Sequence of chain 1.C:
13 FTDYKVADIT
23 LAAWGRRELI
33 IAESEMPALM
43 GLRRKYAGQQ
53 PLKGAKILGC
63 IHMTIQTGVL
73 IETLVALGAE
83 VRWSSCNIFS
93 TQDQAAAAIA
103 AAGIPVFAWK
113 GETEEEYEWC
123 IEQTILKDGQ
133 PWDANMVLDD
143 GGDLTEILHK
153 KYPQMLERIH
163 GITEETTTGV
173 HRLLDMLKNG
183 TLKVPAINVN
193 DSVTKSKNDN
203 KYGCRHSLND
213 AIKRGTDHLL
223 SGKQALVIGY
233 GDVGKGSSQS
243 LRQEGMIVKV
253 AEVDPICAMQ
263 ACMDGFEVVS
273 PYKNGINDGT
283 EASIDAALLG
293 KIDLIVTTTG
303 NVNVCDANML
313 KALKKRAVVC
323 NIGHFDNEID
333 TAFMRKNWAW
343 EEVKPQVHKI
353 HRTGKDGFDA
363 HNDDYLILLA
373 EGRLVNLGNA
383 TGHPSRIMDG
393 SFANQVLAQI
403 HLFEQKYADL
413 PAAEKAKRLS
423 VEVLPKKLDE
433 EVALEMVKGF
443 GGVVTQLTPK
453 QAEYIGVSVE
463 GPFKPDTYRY

This small molecule binds to this protein.
Small molecule (SMILES): Oc1ccc(-c2ccccn2)cc1

Binding-site contacts:
Ligand atom C11 contacts residue TYR48 of chain 1.C at 3.4 Å (hydrophobic).
Ligand atom C10 contacts residue TYR48 of chain 1.C at 3.0 Å (hydrophobic).
Ligand atom C07 contacts residue HIS403 of chain 1.C at 3.6 Å.
Ligand atom O01 contacts residue PRO427 of chain 1.C at 3.9 Å.
Ligand atom C02 contacts residue HIS403 of chain 1.C at 3.3 Å.
Ligand atom O01 contacts residue HIS403 of chain 1.C at 3.3 Å (h-bond).
Ligand atom C06 contacts residue HIS403 of chain 1.C at 4.3 Å.
Ligand atom C03 contacts residue LEU430 of chain 1.C at 3.4 Å (hydrophobic).
Ligand atom C11 contacts residue GLU406 of chain 1.C at 4.3 Å.
Ligand atom N13 contacts residue ILE402 of chain 1.C at 3.4 Å.
Ligand atom O01 contacts residue LEU430 of chain 1.C at 3.5 Å.
Ligand atom C12 contacts residue GLU406 of chain 1.C at 3.2 Å.
Ligand atom C09 contacts residue ILE402 of chain 1.C at 3.4 Å (hydrophobic).
Ligand atom C03 contacts residue HIS403 of chain 1.C at 3.6 Å.
Ligand atom C05 contacts residue ILE402 of chain 1.C at 4.0 Å (hydrophobic).
Ligand atom C11 contacts residue PRO53 of chain 1.C at 4.0 Å (hydrophobic).
Ligand atom C04 contacts residue ILE402 of chain 1.C at 4.2 Å (hydrophobic).
Ligand atom C09 contacts residue TYR48 of chain 1.C at 3.6 Å (hydrophobic).
Ligand atom C08 contacts residue ILE402 of chain 1.C at 3.3 Å (hydrophobic).
Ligand atom C12 contacts residue ILE402 of chain 1.C at 3.5 Å (hydrophobic).
Ligand atom C11 contacts residue GLN51 of chain 1.C at 3.0 Å.
Ligand atom C04 contacts residue LEU399 of chain 1.C at 3.6 Å (hydrophobic).
Ligand atom C09 contacts residue LEU399 of chain 1.C at 4.2 Å (hydrophobic).
Ligand atom C04 contacts residue LEU430 of chain 1.C at 4.2 Å (hydrophobic).
Ligand atom C08 contacts residue GLU406 of chain 1.C at 4.1 Å.
Ligand atom C07 contacts residue LEU430 of chain 1.C at 4.4 Å (hydrophobic).
Ligand atom C10 contacts residue ILE402 of chain 1.C at 3.4 Å (hydrophobic).
Ligand atom C02 contacts residue LEU430 of chain 1.C at 3.5 Å (hydrophobic).
Ligand atom C12 contacts residue GLN51 of chain 1.C at 3.6 Å.
Ligand atom N13 contacts residue GLU406 of chain 1.C at 3.0 Å (salt-bridge).
Ligand atom C04 contacts residue HIS403 of chain 1.C at 4.1 Å.
Ligand atom C11 contacts residue ILE402 of chain 1.C at 3.5 Å (hydrophobic).
Ligand atom C10 contacts residue GLN51 of chain 1.C at 4.0 Å.
Ligand atom C03 contacts residue LEU399 of chain 1.C at 3.8 Å (hydrophobic).